Binding-site contacts:
Ligand atom O7 contacts residue ASN301 of chain 1.A at 3.1 Å (h-bond).
Ligand atom C6 contacts residue LYS315 of chain 1.A at 3.8 Å.
Ligand atom O4 contacts residue GLN57 of chain 1.H at 3.9 Å.
Ligand atom O7 contacts residue ASP55 of chain 1.H at 2.8 Å (salt-bridge).
Ligand atom C2 contacts residue ASN301 of chain 1.A at 2.4 Å.
Ligand atom O6 contacts residue TYR54 of chain 1.H at 2.4 Å (h-bond).
Ligand atom C3 contacts residue ASP55 of chain 1.H at 4.1 Å.
Ligand atom C6 contacts residue GLY56 of chain 1.H at 3.6 Å.
Ligand atom C3 contacts residue ASN301 of chain 1.A at 3.8 Å.
Ligand atom C5 contacts residue ASN301 of chain 1.A at 3.6 Å.
Ligand atom C7 contacts residue ASN301 of chain 1.A at 3.2 Å.
Ligand atom O6 contacts residue GLY104 of chain 1.H at 3.1 Å (h-bond).
Ligand atom C6 contacts residue GLN57 of chain 1.H at 3.8 Å.
Ligand atom C8 contacts residue GLU69 of chain 1.B at 4.0 Å.
Ligand atom O5 contacts residue TYR54 of chain 1.H at 3.4 Å (h-bond).
Ligand atom C7 contacts residue ASP55 of chain 1.H at 3.8 Å.
Ligand atom O2 contacts residue GLN57 of chain 1.H at 3.2 Å.
Ligand atom O4 contacts residue THR74 of chain 1.H at 3.9 Å.
Ligand atom C5 contacts residue ASP55 of chain 1.H at 4.2 Å.
Ligand atom C6 contacts residue TYR54 of chain 1.H at 3.4 Å (hydrophobic).
Ligand atom C6 contacts residue ASP55 of chain 1.H at 3.5 Å.
Ligand atom C8 contacts residue SER61 of chain 1.A at 3.7 Å.
Ligand atom C6 contacts residue THR58 of chain 1.H at 3.9 Å.
Ligand atom O5 contacts residue ASP55 of chain 1.H at 3.6 Å.
Ligand atom C5 contacts residue GLN57 of chain 1.H at 3.7 Å.
Ligand atom N2 contacts residue ASN301 of chain 1.A at 2.9 Å (h-bond).
Ligand atom C5 contacts residue TYR54 of chain 1.H at 3.8 Å (hydrophobic).
Ligand atom C1 contacts residue ASN301 of chain 1.A at 1.4 Å.
Ligand atom C8 contacts residue VAL313 of chain 1.A at 4.2 Å (hydrophobic).
Ligand atom C1 contacts residue GLY104 of chain 1.H at 4.0 Å.
Ligand atom C6 contacts residue GLY104 of chain 1.H at 3.8 Å.
Ligand atom N2 contacts residue VAL313 of chain 1.A at 3.8 Å.
Ligand atom O5 contacts residue ASN314 of chain 1.A at 4.1 Å.
Ligand atom O6 contacts residue GLY56 of chain 1.H at 3.9 Å.
Ligand atom C1 contacts residue ASP55 of chain 1.H at 4.1 Å.
Ligand atom O5 contacts residue GLY104 of chain 1.H at 3.5 Å (h-bond).
Ligand atom O6 contacts residue THR58 of chain 1.H at 3.6 Å.
Ligand atom O6 contacts residue THR72 of chain 1.H at 3.9 Å.
Ligand atom O5 contacts residue ASN301 of chain 1.A at 2.3 Å (h-bond).
Ligand atom C1 contacts residue VAL313 of chain 1.A at 3.9 Å (hydrophobic).

The small molecule below binds the protein below.
Small molecule (SMILES): CC(=O)N[C@H]1[C@H](O[C@H]2[C@H](O)[C@@H](NC(C)=O)CO[C@@H]2CO)O[C@H](CO)[C@@H](O[C@@H]2O[C@H](CO[C@H]3O[C@H](CO[C@H]4O[C@H](CO)[C@@H](O)[C@H](O)[C@@H]4O[C@H]4O[C@H](CO)[C@@H](O)[C@H](O)[C@@H]4O)[C@@H](O)[C@H](O[C@H]4O[C@H](CO)[C@@H](O)[C@H](O)[C@@H]4O)[C@@H]3O)[C@@H](O)[C@H](O[C@H]3O[C@H](CO)[C@@H](O)[C@H](O)[C@@H]3O)[C@@H]2O)[C@@H]1O

Sequence of chain 1.A:
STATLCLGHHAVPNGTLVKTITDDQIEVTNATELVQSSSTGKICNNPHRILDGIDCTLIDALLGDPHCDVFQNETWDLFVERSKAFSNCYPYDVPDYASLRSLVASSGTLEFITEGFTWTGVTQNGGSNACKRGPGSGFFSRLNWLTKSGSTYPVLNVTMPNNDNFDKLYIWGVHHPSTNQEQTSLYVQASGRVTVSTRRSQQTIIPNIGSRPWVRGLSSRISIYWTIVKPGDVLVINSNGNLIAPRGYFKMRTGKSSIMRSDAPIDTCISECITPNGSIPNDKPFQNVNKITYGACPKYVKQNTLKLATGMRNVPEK

Sequence of chain 1.B:
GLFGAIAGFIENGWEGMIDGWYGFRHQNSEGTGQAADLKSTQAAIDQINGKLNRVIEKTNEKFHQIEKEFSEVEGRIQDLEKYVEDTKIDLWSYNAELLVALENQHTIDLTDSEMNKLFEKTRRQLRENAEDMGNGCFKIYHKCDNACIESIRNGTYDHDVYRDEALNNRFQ

Sequence of chain 1.H:
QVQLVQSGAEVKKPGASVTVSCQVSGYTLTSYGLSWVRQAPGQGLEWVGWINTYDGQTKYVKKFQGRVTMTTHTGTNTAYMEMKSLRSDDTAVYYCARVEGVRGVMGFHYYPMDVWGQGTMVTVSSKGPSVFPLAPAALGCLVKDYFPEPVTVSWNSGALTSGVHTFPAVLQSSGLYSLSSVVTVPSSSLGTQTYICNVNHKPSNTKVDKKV

Sequence of chain 1.E:
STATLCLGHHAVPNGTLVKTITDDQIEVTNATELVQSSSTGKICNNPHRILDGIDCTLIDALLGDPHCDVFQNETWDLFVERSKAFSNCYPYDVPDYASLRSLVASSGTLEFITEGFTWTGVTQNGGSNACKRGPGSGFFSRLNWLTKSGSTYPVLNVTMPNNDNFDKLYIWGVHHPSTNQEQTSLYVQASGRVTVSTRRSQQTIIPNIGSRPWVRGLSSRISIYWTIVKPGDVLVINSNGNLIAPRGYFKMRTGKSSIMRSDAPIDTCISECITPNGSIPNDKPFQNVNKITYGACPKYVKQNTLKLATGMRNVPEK